Sequence of chain 53.E:
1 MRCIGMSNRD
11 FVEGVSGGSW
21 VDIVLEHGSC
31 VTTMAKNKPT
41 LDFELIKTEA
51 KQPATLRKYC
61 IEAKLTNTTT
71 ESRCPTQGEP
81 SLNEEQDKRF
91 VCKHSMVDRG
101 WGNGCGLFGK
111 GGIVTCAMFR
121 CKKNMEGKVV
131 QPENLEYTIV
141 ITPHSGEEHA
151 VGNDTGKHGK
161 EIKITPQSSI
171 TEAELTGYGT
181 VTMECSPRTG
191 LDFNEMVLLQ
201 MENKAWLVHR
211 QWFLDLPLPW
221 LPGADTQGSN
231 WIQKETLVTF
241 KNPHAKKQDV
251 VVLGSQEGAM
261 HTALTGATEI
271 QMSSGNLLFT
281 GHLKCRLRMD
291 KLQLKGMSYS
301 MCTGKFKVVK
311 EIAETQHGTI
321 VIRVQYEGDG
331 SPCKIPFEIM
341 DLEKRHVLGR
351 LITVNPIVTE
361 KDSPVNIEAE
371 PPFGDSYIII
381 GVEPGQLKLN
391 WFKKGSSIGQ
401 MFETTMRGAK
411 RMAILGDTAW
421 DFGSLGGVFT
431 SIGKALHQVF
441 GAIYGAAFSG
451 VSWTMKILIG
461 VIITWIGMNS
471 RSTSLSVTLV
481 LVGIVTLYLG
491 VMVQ

Binding-site contacts:
Ligand atom O7 contacts residue MET118 of chain 53.E at 3.4 Å.
Ligand atom O7 contacts residue ASN67 of chain 53.E at 4.5 Å.
Ligand atom C3 contacts residue ASN67 of chain 53.E at 3.8 Å.
Ligand atom C8 contacts residue ASN67 of chain 53.E at 3.9 Å.
Ligand atom C7 contacts residue PHE90 of chain 53.E at 4.1 Å (hydrophobic).
Ligand atom C1 contacts residue ASN67 of chain 53.E at 1.4 Å.
Ligand atom C2 contacts residue ASN67 of chain 53.E at 2.5 Å.
Ligand atom C7 contacts residue ASN67 of chain 53.E at 3.6 Å.
Ligand atom N2 contacts residue ASN67 of chain 53.E at 2.9 Å (h-bond).
Ligand atom O5 contacts residue ASN67 of chain 53.E at 2.4 Å (h-bond).
Ligand atom C5 contacts residue ASN67 of chain 53.E at 3.7 Å.
Ligand atom C7 contacts residue MET118 of chain 53.E at 4.1 Å (hydrophobic).
Ligand atom N2 contacts residue MET118 of chain 53.E at 3.9 Å.
Ligand atom O7 contacts residue ARG89 of chain 53.E at 3.8 Å.
Ligand atom O7 contacts residue PHE90 of chain 53.E at 3.4 Å.
Ligand atom C4 contacts residue ASN67 of chain 53.E at 4.2 Å.

A small-molecule ligand and the protein it binds are described below.
Small molecule (SMILES): CC(=O)N[C@@H]1[C@@H](O)[C@H](O)[C@@H](CO)O[C@H]1O